Sequence of chain 2.A:
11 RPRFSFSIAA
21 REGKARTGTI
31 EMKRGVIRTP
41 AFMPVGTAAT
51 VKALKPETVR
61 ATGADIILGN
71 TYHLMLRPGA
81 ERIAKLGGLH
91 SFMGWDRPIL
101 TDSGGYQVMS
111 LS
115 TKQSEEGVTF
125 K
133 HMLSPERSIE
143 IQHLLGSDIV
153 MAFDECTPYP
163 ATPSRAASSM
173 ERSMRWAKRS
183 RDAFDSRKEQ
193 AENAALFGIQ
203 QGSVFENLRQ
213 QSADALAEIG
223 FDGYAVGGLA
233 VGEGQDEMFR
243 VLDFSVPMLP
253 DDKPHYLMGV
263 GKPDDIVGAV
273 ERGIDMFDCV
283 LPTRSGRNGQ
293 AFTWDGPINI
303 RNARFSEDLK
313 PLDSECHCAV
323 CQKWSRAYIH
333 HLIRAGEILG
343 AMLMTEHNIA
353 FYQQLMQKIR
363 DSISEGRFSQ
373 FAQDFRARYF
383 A

Binding-site contacts:
Ligand atom C13 contacts residue TYR106 of chain 2.A at 3.5 Å (hydrophobic).
Ligand atom N6 contacts residue TYR106 of chain 2.A at 3.7 Å.
Ligand atom N6 contacts residue MET260 of chain 2.A at 3.5 Å.
Ligand atom C6 contacts residue GLY261 of chain 2.A at 3.5 Å.
Ligand atom C7 contacts residue ALA232 of chain 2.A at 3.6 Å (hydrophobic).
Ligand atom C1 contacts residue GLN203 of chain 2.A at 3.8 Å.
Ligand atom C1 contacts residue CYS158 of chain 2.A at 3.7 Å (hydrophobic).
Ligand atom N5 contacts residue TYR106 of chain 2.A at 3.4 Å.
Ligand atom C11 contacts residue LEU283 of chain 2.A at 3.7 Å (hydrophobic).
Ligand atom C5 contacts residue MET260 of chain 2.A at 3.8 Å (hydrophobic).
Ligand atom C14 contacts residue TYR106 of chain 2.A at 3.5 Å (hydrophobic).
Ligand atom N3 contacts residue ALA232 of chain 2.A at 2.8 Å (h-bond).
Ligand atom C15 contacts residue TYR106 of chain 2.A at 3.5 Å (hydrophobic).
Ligand atom N2 contacts residue MET260 of chain 2.A at 3.6 Å (h-bond).
Ligand atom O contacts residue GLN203 of chain 2.A at 2.9 Å (h-bond).
Ligand atom C1 contacts residue GLY230 of chain 2.A at 3.8 Å.
Ligand atom C5 contacts residue ALA232 of chain 2.A at 3.6 Å (hydrophobic).
Ligand atom C10 contacts residue ARG286 of chain 2.A at 3.4 Å.
Ligand atom C6 contacts residue ALA232 of chain 2.A at 3.7 Å (hydrophobic).
Ligand atom N5 contacts residue GLY261 of chain 2.A at 3.8 Å.
Ligand atom O contacts residue GLY229 of chain 2.A at 3.2 Å.
Ligand atom O contacts residue CYS158 of chain 2.A at 3.5 Å.
Ligand atom C4 contacts residue TYR106 of chain 2.A at 3.7 Å (hydrophobic).
Ligand atom C4 contacts residue LEU231 of chain 2.A at 3.6 Å (hydrophobic).
Ligand atom N2 contacts residue ALA232 of chain 2.A at 3.6 Å.
Ligand atom C contacts residue MET260 of chain 2.A at 3.7 Å (hydrophobic).
Ligand atom N2 contacts residue LEU231 of chain 2.A at 2.8 Å (h-bond).
Ligand atom C1 contacts residue ASP156 of chain 2.A at 3.6 Å.
Ligand atom C3 contacts residue CYS158 of chain 2.A at 3.7 Å (hydrophobic).
Ligand atom C4 contacts residue MET260 of chain 2.A at 3.8 Å (hydrophobic).
Ligand atom O contacts residue GLY230 of chain 2.A at 2.7 Å (h-bond).
Ligand atom N1 contacts residue ASP156 of chain 2.A at 2.7 Å (salt-bridge).
Ligand atom N2 contacts residue VAL233 of chain 2.A at 3.8 Å.
Ligand atom N3 contacts residue TYR106 of chain 2.A at 3.7 Å.
Ligand atom N2 contacts residue TYR106 of chain 2.A at 3.8 Å.
Ligand atom C contacts residue ASP156 of chain 2.A at 3.3 Å.
Ligand atom C7 contacts residue GLY261 of chain 2.A at 3.2 Å.
Ligand atom C5 contacts residue TYR106 of chain 2.A at 3.4 Å (hydrophobic).
Ligand atom O contacts residue ASP156 of chain 2.A at 3.6 Å.
Ligand atom C5 contacts residue LEU231 of chain 2.A at 3.8 Å (hydrophobic).

This small molecule binds to this protein.
Small molecule (SMILES): O=c1nc[nH]c2cc3[nH]c(NCCN4CCCCC4)nc3cc12